Sequence of chain 1.B:
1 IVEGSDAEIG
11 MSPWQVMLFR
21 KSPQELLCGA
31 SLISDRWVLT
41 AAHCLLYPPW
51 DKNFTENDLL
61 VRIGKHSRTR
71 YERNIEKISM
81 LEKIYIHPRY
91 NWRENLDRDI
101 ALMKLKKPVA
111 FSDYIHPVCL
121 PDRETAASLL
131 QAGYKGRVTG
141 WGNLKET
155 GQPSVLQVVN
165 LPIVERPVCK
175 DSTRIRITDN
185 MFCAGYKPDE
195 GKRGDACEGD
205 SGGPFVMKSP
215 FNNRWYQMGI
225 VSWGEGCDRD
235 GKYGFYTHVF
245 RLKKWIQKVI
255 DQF

Binding-site contacts:
Ligand atom N49 contacts residue GLY230 of chain 1.B at 2.9 Å (h-bond).
Ligand atom O22 contacts residue TRP50 of chain 1.B at 3.8 Å.
Ligand atom C29 contacts residue GLY228 of chain 1.B at 3.3 Å.
Ligand atom C26 contacts residue TRP227 of chain 1.B at 3.8 Å (hydrophobic).
Ligand atom N49 contacts residue GLY228 of chain 1.B at 3.7 Å.
Ligand atom C26 contacts residue SER226 of chain 1.B at 3.9 Å.
Ligand atom C3 contacts residue HIS43 of chain 1.B at 3.3 Å.
Ligand atom C2 contacts residue LEU96 of chain 1.B at 3.6 Å (hydrophobic).
Ligand atom C28 contacts residue GLY228 of chain 1.B at 3.5 Å.
Ligand atom C4 contacts residue TYR47 of chain 1.B at 3.6 Å (hydrophobic).
Ligand atom C26 contacts residue VAL225 of chain 1.B at 3.8 Å (hydrophobic).
Ligand atom N23 contacts residue SER205 of chain 1.B at 3.7 Å.
Ligand atom C2 contacts residue SER226 of chain 1.B at 3.8 Å.
Ligand atom C31 contacts residue GLY228 of chain 1.B at 3.7 Å.
Ligand atom C4 contacts residue TRP50 of chain 1.B at 3.6 Å (hydrophobic).
Ligand atom C27 contacts residue TRP227 of chain 1.B at 3.8 Å (hydrophobic).
Ligand atom C7 contacts residue SER226 of chain 1.B at 3.8 Å.
Ligand atom N23 contacts residue TRP227 of chain 1.B at 3.8 Å.
Ligand atom C29 contacts residue GLY230 of chain 1.B at 3.9 Å.
Ligand atom N48 contacts residue ASP199 of chain 1.B at 2.6 Å (salt-bridge).
Ligand atom C24 contacts residue SER205 of chain 1.B at 3.2 Å.
Ligand atom N49 contacts residue ALA200 of chain 1.B at 3.3 Å (h-bond).
Ligand atom C27 contacts residue VAL225 of chain 1.B at 3.7 Å (hydrophobic).
Ligand atom C29 contacts residue TRP227 of chain 1.B at 3.9 Å (hydrophobic).
Ligand atom C5 contacts residue TYR47 of chain 1.B at 3.5 Å (hydrophobic).
Ligand atom O32 contacts residue TRP227 of chain 1.B at 3.4 Å.
Ligand atom N49 contacts residue ASP199 of chain 1.B at 2.8 Å (salt-bridge).
Ligand atom O32 contacts residue GLY228 of chain 1.B at 3.5 Å (h-bond).
Ligand atom C30 contacts residue GLY228 of chain 1.B at 3.7 Å.
Ligand atom C28 contacts residue TRP227 of chain 1.B at 3.7 Å (hydrophobic).
Ligand atom C2 contacts residue TRP227 of chain 1.B at 3.9 Å (hydrophobic).
Ligand atom C31 contacts residue ALA200 of chain 1.B at 3.3 Å (hydrophobic).
Ligand atom N48 contacts residue GLY238 of chain 1.B at 3.5 Å.
Ligand atom C31 contacts residue ASP199 of chain 1.B at 3.6 Å.
Ligand atom C3 contacts residue LEU96 of chain 1.B at 3.7 Å (hydrophobic).
Ligand atom N48 contacts residue ALA200 of chain 1.B at 3.5 Å (h-bond).
Ligand atom C24 contacts residue SER226 of chain 1.B at 4.0 Å.
Ligand atom N23 contacts residue SER226 of chain 1.B at 3.0 Å (h-bond).
Ligand atom N49 contacts residue CYS231 of chain 1.B at 3.9 Å.
Ligand atom N23 contacts residue HIS43 of chain 1.B at 3.7 Å.

A protein and the small-molecule ligand that binds it are described below.
Small molecule (SMILES): [H]/N=C(\N)c1ccc(CNC(=O)[C@@H]2CCCN2C(=O)CNC2CCCCC2)cc1